Sequence of chain 1.C:
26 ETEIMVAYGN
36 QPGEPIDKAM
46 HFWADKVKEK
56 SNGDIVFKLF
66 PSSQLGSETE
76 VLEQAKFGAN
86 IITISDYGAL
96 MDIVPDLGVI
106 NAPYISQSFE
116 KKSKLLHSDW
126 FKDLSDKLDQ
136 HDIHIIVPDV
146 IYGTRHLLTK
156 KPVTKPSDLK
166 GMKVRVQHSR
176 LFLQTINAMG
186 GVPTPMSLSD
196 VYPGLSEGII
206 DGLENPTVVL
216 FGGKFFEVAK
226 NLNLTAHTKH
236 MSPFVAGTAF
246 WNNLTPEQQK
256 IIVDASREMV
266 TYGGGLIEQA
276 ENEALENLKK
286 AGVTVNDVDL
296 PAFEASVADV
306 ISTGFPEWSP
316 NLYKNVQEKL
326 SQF

A protein and the small-molecule ligand that binds it are described below.
Small molecule (SMILES): O=C(O)[C@@H](O)[C@H](O)[C@H](O)[C@@H](O)CO

Binding-site contacts:
Ligand atom CAM contacts residue GLN172 of chain 1.C at 3.4 Å.
Ligand atom CAI contacts residue LEU193 of chain 1.C at 3.9 Å (hydrophobic).
Ligand atom OAG contacts residue ARG150 of chain 1.C at 2.9 Å (salt-bridge).
Ligand atom OAG contacts residue ASN210 of chain 1.C at 3.9 Å.
Ligand atom OAA contacts residue LEU193 of chain 1.C at 3.8 Å.
Ligand atom CAK contacts residue TYR147 of chain 1.C at 3.5 Å (hydrophobic).
Ligand atom OAD contacts residue ASP91 of chain 1.C at 3.3 Å.
Ligand atom CAH contacts residue GLU73 of chain 1.C at 3.9 Å.
Ligand atom OAE contacts residue ASN210 of chain 1.C at 2.9 Å (h-bond).
Ligand atom CAL contacts residue GLU73 of chain 1.C at 3.6 Å.
Ligand atom OAD contacts residue GLN172 of chain 1.C at 2.9 Å (h-bond).
Ligand atom OAD contacts residue GLU73 of chain 1.C at 2.7 Å (salt-bridge).
Ligand atom OAB contacts residue SER237 of chain 1.C at 2.7 Å (h-bond).
Ligand atom CAH contacts residue HIS235 of chain 1.C at 3.7 Å.
Ligand atom CAH contacts residue ILE89 of chain 1.C at 3.5 Å (hydrophobic).
Ligand atom OAF contacts residue ILE89 of chain 1.C at 4.0 Å.
Ligand atom OAB contacts residue ASP91 of chain 1.C at 4.0 Å.
Ligand atom OAE contacts residue TYR147 of chain 1.C at 2.6 Å (h-bond).
Ligand atom OAD contacts residue SER90 of chain 1.C at 3.9 Å.
Ligand atom CAJ contacts residue HIS235 of chain 1.C at 3.7 Å.
Ligand atom OAC contacts residue LEU193 of chain 1.C at 3.6 Å.
Ligand atom CAI contacts residue ASN210 of chain 1.C at 4.0 Å.
Ligand atom CAI contacts residue ARG170 of chain 1.C at 3.6 Å.
Ligand atom OAB contacts residue HIS235 of chain 1.C at 2.8 Å (h-bond).
Ligand atom CAH contacts residue SER90 of chain 1.C at 3.3 Å.
Ligand atom OAA contacts residue GLN172 of chain 1.C at 3.7 Å.
Ligand atom OAC contacts residue ARG150 of chain 1.C at 3.6 Å.
Ligand atom CAH contacts residue SER237 of chain 1.C at 3.3 Å.
Ligand atom OAC contacts residue ASN210 of chain 1.C at 2.8 Å (h-bond).
Ligand atom CAK contacts residue ASN210 of chain 1.C at 4.0 Å.
Ligand atom CAI contacts residue GLN172 of chain 1.C at 4.0 Å.
Ligand atom CAL contacts residue TYR147 of chain 1.C at 3.4 Å (hydrophobic).
Ligand atom OAC contacts residue ARG170 of chain 1.C at 2.9 Å (salt-bridge).
Ligand atom OAF contacts residue GLU73 of chain 1.C at 2.5 Å (salt-bridge).
Ligand atom CAM contacts residue GLU73 of chain 1.C at 3.8 Å.
Ligand atom OAA contacts residue ARG170 of chain 1.C at 2.8 Å (salt-bridge).
Ligand atom OAB contacts residue SER90 of chain 1.C at 2.8 Å (h-bond).
Ligand atom OAF contacts residue TYR147 of chain 1.C at 3.6 Å.
Ligand atom OAG contacts residue GLN172 of chain 1.C at 2.6 Å (h-bond).
Ligand atom CAJ contacts residue GLU73 of chain 1.C at 3.7 Å.